This protein binds this small molecule.
Small molecule (SMILES): CC(=O)N[C@H]1[C@H](O[C@H]2[C@H](O)[C@@H](NC(C)=O)CO[C@@H]2CO)O[C@H](CO)[C@@H](O[C@@H]2O[C@H](CO)[C@@H](O)[C@H](O)[C@@H]2O)[C@@H]1O

Sequence of chain 1.A:
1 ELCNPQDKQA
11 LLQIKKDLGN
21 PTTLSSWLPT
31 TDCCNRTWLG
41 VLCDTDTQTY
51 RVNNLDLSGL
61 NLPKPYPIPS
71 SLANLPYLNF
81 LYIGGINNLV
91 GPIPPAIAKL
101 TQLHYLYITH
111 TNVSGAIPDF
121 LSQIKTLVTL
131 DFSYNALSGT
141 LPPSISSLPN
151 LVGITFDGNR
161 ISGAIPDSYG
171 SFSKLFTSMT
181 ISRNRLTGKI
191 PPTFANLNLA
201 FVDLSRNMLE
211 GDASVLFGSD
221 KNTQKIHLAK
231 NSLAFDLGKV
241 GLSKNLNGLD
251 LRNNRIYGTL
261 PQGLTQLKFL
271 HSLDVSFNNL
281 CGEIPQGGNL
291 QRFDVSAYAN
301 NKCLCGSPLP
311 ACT

Binding-site contacts:
Ligand atom C1 contacts residue ASN112 of chain 1.A at 1.4 Å.
Ligand atom O5 contacts residue ASN112 of chain 1.A at 2.4 Å (h-bond).
Ligand atom O6 contacts residue ASN87 of chain 1.A at 4.1 Å.
Ligand atom O4 contacts residue NAG3 of chain 1.J at 4.0 Å.
Ligand atom C6 contacts residue NAG3 of chain 1.J at 3.2 Å.
Ligand atom N2 contacts residue ASN87 of chain 1.A at 4.1 Å.
Ligand atom N2 contacts residue ASN112 of chain 1.A at 3.0 Å (h-bond).
Ligand atom C8 contacts residue ASN135 of chain 1.A at 3.4 Å.
Ligand atom C8 contacts residue ASN112 of chain 1.A at 3.7 Å.
Ligand atom N2 contacts residue THR111 of chain 1.A at 3.8 Å.
Ligand atom O6 contacts residue NAG3 of chain 1.J at 4.1 Å.
Ligand atom C7 contacts residue ASN112 of chain 1.A at 3.0 Å.
Ligand atom C3 contacts residue ASN112 of chain 1.A at 3.9 Å.
Ligand atom C4 contacts residue ASN112 of chain 1.A at 4.3 Å.
Ligand atom O3 contacts residue ASN87 of chain 1.A at 4.0 Å.
Ligand atom C7 contacts residue THR111 of chain 1.A at 3.9 Å.
Ligand atom O5 contacts residue ASN87 of chain 1.A at 3.8 Å.
Ligand atom C5 contacts residue ASN112 of chain 1.A at 3.6 Å.
Ligand atom C2 contacts residue ASN87 of chain 1.A at 3.5 Å.
Ligand atom C8 contacts residue TYR134 of chain 1.A at 4.3 Å (hydrophobic).
Ligand atom C5 contacts residue NAG3 of chain 1.J at 4.3 Å.
Ligand atom O7 contacts residue ASN112 of chain 1.A at 2.8 Å (h-bond).
Ligand atom C3 contacts residue ASN87 of chain 1.A at 4.2 Å.
Ligand atom C2 contacts residue ASN112 of chain 1.A at 2.5 Å.
Ligand atom C6 contacts residue FUC2 of chain 1.J at 4.3 Å.
Ligand atom C8 contacts residue THR111 of chain 1.A at 3.4 Å.
Ligand atom C4 contacts residue NAG3 of chain 1.J at 4.2 Å.
Ligand atom C1 contacts residue ASN87 of chain 1.A at 3.8 Å.
Ligand atom C4 contacts residue ASN87 of chain 1.A at 4.3 Å.